Binding-site contacts:
Ligand atom C1' contacts residue TYR12 of chain 1.A at 3.3 Å (hydrophobic).
Ligand atom O3G contacts residue GLY124 of chain 1.B at 2.8 Å (h-bond).
Ligand atom O3' contacts residue GLY107 of chain 1.B at 2.8 Å (h-bond).
Ligand atom C2 contacts residue GLU56 of chain 1.B at 3.3 Å.
Ligand atom O1A contacts residue MG1 of chain 1.M at 2.5 Å.
Ligand atom O2A contacts residue NA1 of chain 1.L at 2.8 Å (h-bond).
Ligand atom C2 contacts residue TYR114 of chain 1.B at 3.4 Å (hydrophobic).
Ligand atom C2' contacts residue TYR12 of chain 1.A at 3.2 Å (hydrophobic).
Ligand atom O2' contacts residue TYR12 of chain 1.A at 2.7 Å (h-bond).
Ligand atom PB contacts residue MG1 of chain 1.M at 3.1 Å.
Ligand atom O2A contacts residue VAL123 of chain 1.B at 3.4 Å.
Ligand atom N7 contacts residue ASN52 of chain 1.B at 3.2 Å.
Ligand atom O1A contacts residue GLY124 of chain 1.B at 3.4 Å (h-bond).
Ligand atom O2G contacts residue LEU120 of chain 1.B at 2.8 Å (h-bond).
Ligand atom PG contacts residue MG1 of chain 1.M at 3.4 Å.
Ligand atom O2A contacts residue GLY124 of chain 1.B at 3.3 Å (h-bond).
Ligand atom O2G contacts residue GLY119 of chain 1.B at 3.4 Å.
Ligand atom O3A contacts residue GLY122 of chain 1.B at 3.2 Å.
Ligand atom N3 contacts residue TYR114 of chain 1.B at 3.1 Å (h-bond).
Ligand atom O3G contacts residue VAL123 of chain 1.B at 2.7 Å (h-bond).
Ligand atom C5' contacts residue ALA105 of chain 1.B at 3.5 Å (hydrophobic).
Ligand atom O2' contacts residue GLY107 of chain 1.B at 3.4 Å (h-bond).
Ligand atom N3B contacts residue LEU120 of chain 1.B at 3.2 Å (h-bond).
Ligand atom O2G contacts residue LYS345 of chain 1.B at 2.6 Å (salt-bridge).
Ligand atom N7 contacts residue MET84 of chain 1.B at 3.4 Å.
Ligand atom O2A contacts residue SER125 of chain 1.B at 3.2 Å (h-bond).
Ligand atom N3 contacts residue TYR12 of chain 1.A at 2.8 Å (h-bond).
Ligand atom O1A contacts residue SER125 of chain 1.B at 2.9 Å (h-bond).
Ligand atom O3G contacts residue GLY122 of chain 1.B at 3.2 Å (h-bond).
Ligand atom O4' contacts residue ILE99 of chain 1.B at 3.3 Å.
Ligand atom O1A contacts residue ASN52 of chain 1.B at 2.9 Å (h-bond).
Ligand atom O1G contacts residue MG1 of chain 1.M at 2.2 Å.
Ligand atom O1B contacts residue ASN52 of chain 1.B at 3.0 Å (h-bond).
Ligand atom N3B contacts residue HIS121 of chain 1.B at 3.2 Å (h-bond).
Ligand atom O1B contacts residue MG1 of chain 1.M at 2.3 Å.
Ligand atom O2' contacts residue ILE17 of chain 1.A at 3.2 Å.
Ligand atom N6 contacts residue ASP79 of chain 1.B at 2.9 Å (salt-bridge).
Ligand atom O1B contacts residue LYS108 of chain 1.B at 2.7 Å (salt-bridge).
Ligand atom O2G contacts residue HIS121 of chain 1.B at 2.9 Å (h-bond).
Ligand atom N3B contacts residue GLY122 of chain 1.B at 2.8 Å (h-bond).

Sequence of chain 1.A:
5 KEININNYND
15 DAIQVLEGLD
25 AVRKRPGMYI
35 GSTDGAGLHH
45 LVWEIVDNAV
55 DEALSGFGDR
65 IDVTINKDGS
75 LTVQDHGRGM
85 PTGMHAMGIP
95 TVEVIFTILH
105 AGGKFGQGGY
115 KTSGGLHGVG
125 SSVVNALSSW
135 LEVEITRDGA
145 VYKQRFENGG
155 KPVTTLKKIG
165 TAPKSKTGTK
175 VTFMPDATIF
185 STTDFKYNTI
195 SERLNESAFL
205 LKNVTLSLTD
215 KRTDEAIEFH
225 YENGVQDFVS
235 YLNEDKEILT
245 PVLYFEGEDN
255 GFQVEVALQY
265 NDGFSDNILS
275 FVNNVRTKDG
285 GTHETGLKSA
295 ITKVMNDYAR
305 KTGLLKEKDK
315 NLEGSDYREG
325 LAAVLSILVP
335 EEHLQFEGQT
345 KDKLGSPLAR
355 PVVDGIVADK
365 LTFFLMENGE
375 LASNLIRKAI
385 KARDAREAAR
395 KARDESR

Sequence of chain 1.B:
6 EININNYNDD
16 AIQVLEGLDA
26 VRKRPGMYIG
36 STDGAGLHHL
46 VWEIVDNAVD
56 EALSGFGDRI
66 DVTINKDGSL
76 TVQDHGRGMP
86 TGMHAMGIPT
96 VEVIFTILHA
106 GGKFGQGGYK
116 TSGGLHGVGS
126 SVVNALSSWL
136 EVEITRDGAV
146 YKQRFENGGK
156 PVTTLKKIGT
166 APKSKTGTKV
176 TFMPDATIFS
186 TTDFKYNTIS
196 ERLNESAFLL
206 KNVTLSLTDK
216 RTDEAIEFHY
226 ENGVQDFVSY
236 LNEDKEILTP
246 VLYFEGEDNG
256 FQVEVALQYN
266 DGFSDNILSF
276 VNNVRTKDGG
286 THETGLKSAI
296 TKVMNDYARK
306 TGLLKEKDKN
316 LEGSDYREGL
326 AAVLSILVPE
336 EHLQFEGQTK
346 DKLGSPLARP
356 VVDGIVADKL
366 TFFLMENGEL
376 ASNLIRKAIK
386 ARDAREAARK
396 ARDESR

A protein and the small-molecule ligand that binds it are described below.
Small molecule (SMILES): Nc1ncnc2c1ncn2[C@@H]1O[C@H](CO[P](=O)(O)O[P](=O)(O)NP(=O)(O)O)[C@@H](O)[C@H]1O